The protein below binds the small molecule below.
Small molecule (SMILES): CC[C@H](C)[C@H](NC(=O)[C@H](C)N)C(=O)N[C@@H](CC(C)C)C(=O)N[C@@H](Cc1cnc[nH]1)C(=O)N[C@@H](CCCN=C(N)N)C(=O)N[C@@H](CC(C)C)C(=O)N[C@@H](CC(C)C)C(=O)N[C@@H](CCC(N)=O)C(=O)N[C@@H](CC(=O)O)C(=O)O

Binding-site contacts:
Ligand atom N contacts residue LYS62 of chain 1.B at 3.9 Å.
Ligand atom CE1 contacts residue VAL76 of chain 1.B at 3.7 Å (hydrophobic).
Ligand atom O contacts residue LYS62 of chain 1.B at 2.5 Å (salt-bridge).
Ligand atom C contacts residue LYS62 of chain 1.B at 3.7 Å.
Ligand atom C contacts residue GLU242 of chain 1.B at 3.5 Å.
Ligand atom CD1 contacts residue VAL76 of chain 1.B at 3.7 Å (hydrophobic).
Ligand atom CB contacts residue GLU242 of chain 1.B at 3.2 Å.
Ligand atom N contacts residue ILE58 of chain 1.B at 3.9 Å.
Ligand atom O contacts residue ILE58 of chain 1.B at 3.9 Å.
Ligand atom CG1 contacts residue GLU242 of chain 1.B at 3.2 Å.
Ligand atom ND1 contacts residue LEU72 of chain 1.B at 3.8 Å.
Ligand atom CD2 contacts residue LYS62 of chain 1.B at 4.1 Å.
Ligand atom CB contacts residue ILE58 of chain 1.B at 3.6 Å (hydrophobic).
Ligand atom CB contacts residue LEU72 of chain 1.B at 3.6 Å (hydrophobic).
Ligand atom CA contacts residue LYS62 of chain 1.B at 3.6 Å.
Ligand atom CD1 contacts residue LEU79 of chain 1.B at 3.9 Å (hydrophobic).
Ligand atom ND1 contacts residue VAL76 of chain 1.B at 3.8 Å.
Ligand atom CG contacts residue ILE58 of chain 1.B at 4.1 Å (hydrophobic).
Ligand atom CD1 contacts residue ILE58 of chain 1.B at 3.5 Å (hydrophobic).
Ligand atom CD2 contacts residue GLN75 of chain 1.B at 3.4 Å.
Ligand atom CD2 contacts residue MET243 of chain 1.B at 3.6 Å (hydrophobic).
Ligand atom OXT contacts residue LYS62 of chain 1.B at 2.5 Å (salt-bridge).
Ligand atom CD1 contacts residue ASP238 of chain 1.B at 3.4 Å.
Ligand atom N contacts residue LYS62 of chain 1.B at 4.1 Å.
Ligand atom C contacts residue ILE58 of chain 1.B at 3.8 Å (hydrophobic).
Ligand atom NE2 contacts residue LEU72 of chain 1.B at 3.7 Å.
Ligand atom CD1 contacts residue LEU239 of chain 1.B at 4.0 Å (hydrophobic).
Ligand atom N contacts residue GLU242 of chain 1.B at 3.1 Å (salt-bridge).
Ligand atom N contacts residue GLU242 of chain 1.B at 3.6 Å (salt-bridge).
Ligand atom C contacts residue LYS62 of chain 1.B at 3.3 Å.
Ligand atom CD2 contacts residue LEU79 of chain 1.B at 4.0 Å (hydrophobic).
Ligand atom CD1 contacts residue GLU242 of chain 1.B at 3.9 Å.
Ligand atom N contacts residue GLU242 of chain 1.B at 2.7 Å (salt-bridge).
Ligand atom CA contacts residue GLU242 of chain 1.B at 3.8 Å.
Ligand atom CD1 contacts residue LEU239 of chain 1.B at 3.6 Å (hydrophobic).
Ligand atom OD2 contacts residue ASN59 of chain 1.B at 4.1 Å.
Ligand atom CA contacts residue GLU242 of chain 1.B at 3.4 Å.
Ligand atom CD2 contacts residue PHE67 of chain 1.B at 3.9 Å (hydrophobic).
Ligand atom C contacts residue GLU242 of chain 1.B at 4.0 Å.
Ligand atom CD1 contacts residue LEU72 of chain 1.B at 3.9 Å (hydrophobic).

Sequence of chain 1.B:
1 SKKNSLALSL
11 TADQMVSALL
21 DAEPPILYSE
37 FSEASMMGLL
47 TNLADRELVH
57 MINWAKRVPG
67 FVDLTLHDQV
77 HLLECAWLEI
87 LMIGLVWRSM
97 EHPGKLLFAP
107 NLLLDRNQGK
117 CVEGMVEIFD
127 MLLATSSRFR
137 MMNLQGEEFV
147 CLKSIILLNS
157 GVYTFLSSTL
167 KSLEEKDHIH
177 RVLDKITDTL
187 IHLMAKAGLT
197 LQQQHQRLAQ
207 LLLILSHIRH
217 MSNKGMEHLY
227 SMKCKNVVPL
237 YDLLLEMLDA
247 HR